Binding-site contacts:
Ligand atom O2G contacts residue THR35 of chain 4.A at 2.9 Å (h-bond).
Ligand atom O2' contacts residue ASP30 of chain 4.A at 3.1 Å (salt-bridge).
Ligand atom C8 contacts residue GLY15 of chain 4.A at 3.6 Å.
Ligand atom O2' contacts residue VAL29 of chain 4.A at 2.7 Å (h-bond).
Ligand atom O1B contacts residue VAL14 of chain 4.A at 3.3 Å (h-bond).
Ligand atom O6 contacts residue ASP119 of chain 4.A at 3.5 Å (salt-bridge).
Ligand atom N1 contacts residue ASP119 of chain 4.A at 2.8 Å (salt-bridge).
Ligand atom O2' contacts residue PHE28 of chain 4.A at 3.3 Å.
Ligand atom PB contacts residue MG1 of chain 4.C at 3.2 Å.
Ligand atom O6 contacts residue ALA146 of chain 4.A at 2.9 Å (h-bond).
Ligand atom C6 contacts residue ASP119 of chain 4.A at 3.6 Å.
Ligand atom O6 contacts residue LYS117 of chain 4.A at 3.3 Å.
Ligand atom O3G contacts residue LYS16 of chain 4.A at 2.7 Å (salt-bridge).
Ligand atom O3' contacts residue ASP30 of chain 4.A at 2.9 Å (salt-bridge).
Ligand atom O1B contacts residue LYS16 of chain 4.A at 2.8 Å (salt-bridge).
Ligand atom O1G contacts residue PRO34 of chain 4.A at 3.5 Å.
Ligand atom O1A contacts residue GLY15 of chain 4.A at 3.3 Å.
Ligand atom O3G contacts residue GLY60 of chain 4.A at 2.8 Å (h-bond).
Ligand atom PG contacts residue MG1 of chain 4.C at 3.2 Å.
Ligand atom C2' contacts residue VAL29 of chain 4.A at 3.4 Å (hydrophobic).
Ligand atom O2B contacts residue LYS16 of chain 4.A at 3.6 Å (salt-bridge).
Ligand atom O1A contacts residue ALA18 of chain 4.A at 2.8 Å (h-bond).
Ligand atom O2G contacts residue MG1 of chain 4.C at 2.0 Å.
Ligand atom N3B contacts residue GLY13 of chain 4.A at 3.1 Å (h-bond).
Ligand atom C3' contacts residue GLU31 of chain 4.A at 3.5 Å.
Ligand atom N3B contacts residue MG1 of chain 4.C at 3.4 Å.
Ligand atom N2 contacts residue LEU120 of chain 4.A at 3.5 Å.
Ligand atom O3A contacts residue GLY15 of chain 4.A at 3.2 Å (h-bond).
Ligand atom O4' contacts residue LYS117 of chain 4.A at 3.2 Å (salt-bridge).
Ligand atom O2B contacts residue SER17 of chain 4.A at 2.9 Å (h-bond).
Ligand atom N2 contacts residue ASP119 of chain 4.A at 2.9 Å (salt-bridge).
Ligand atom O6 contacts residue ASN116 of chain 4.A at 3.3 Å (h-bond).
Ligand atom O1B contacts residue GLY13 of chain 4.A at 3.5 Å (h-bond).
Ligand atom O2B contacts residue MG1 of chain 4.C at 2.1 Å.
Ligand atom O6 contacts residue SER145 of chain 4.A at 3.5 Å.
Ligand atom N7 contacts residue ASN116 of chain 4.A at 3.1 Å (h-bond).
Ligand atom C5' contacts residue GLY13 of chain 4.A at 3.6 Å.
Ligand atom O1B contacts residue GLY15 of chain 4.A at 3.1 Å (h-bond).
Ligand atom O1A contacts residue SER17 of chain 4.A at 3.4 Å (h-bond).
Ligand atom O3G contacts residue GLY12 of chain 4.A at 3.5 Å.

This small molecule binds to this protein.
Small molecule (SMILES): Nc1nc2c(ncn2[C@@H]2O[C@H](CO[P](=O)(O)O[P](=O)(O)NP(=O)(O)O)[C@@H](O)[C@H]2O)c(=O)[nH]1

Sequence of chain 4.A:
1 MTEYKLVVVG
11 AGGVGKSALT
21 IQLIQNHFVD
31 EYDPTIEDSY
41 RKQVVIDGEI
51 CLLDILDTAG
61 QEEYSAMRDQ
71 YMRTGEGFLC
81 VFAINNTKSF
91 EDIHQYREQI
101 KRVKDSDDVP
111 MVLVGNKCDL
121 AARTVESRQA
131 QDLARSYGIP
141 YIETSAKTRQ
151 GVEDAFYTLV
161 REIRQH